Binding-site contacts:
Ligand atom C7 contacts residue HIS1085 of chain 1.C at 4.3 Å.
Ligand atom N2 contacts residue THR1084 of chain 1.C at 3.4 Å.
Ligand atom C7 contacts residue THR1084 of chain 1.C at 4.3 Å.
Ligand atom N2 contacts residue ASN1082 of chain 1.C at 2.9 Å (h-bond).
Ligand atom C1 contacts residue ASN1082 of chain 1.C at 1.4 Å.
Ligand atom C2 contacts residue HIS1085 of chain 1.C at 4.4 Å.
Ligand atom C5 contacts residue ASN1082 of chain 1.C at 3.7 Å.
Ligand atom O4 contacts residue HIS1085 of chain 1.C at 3.4 Å.
Ligand atom C7 contacts residue ASN1082 of chain 1.C at 3.2 Å.
Ligand atom C6 contacts residue HIS1085 of chain 1.C at 4.3 Å.
Ligand atom C4 contacts residue ASN1082 of chain 1.C at 4.2 Å.
Ligand atom C3 contacts residue HIS1085 of chain 1.C at 3.6 Å.
Ligand atom O5 contacts residue HIS1085 of chain 1.C at 4.2 Å.
Ligand atom C2 contacts residue THR1084 of chain 1.C at 4.1 Å.
Ligand atom O5 contacts residue ASN1082 of chain 1.C at 2.4 Å (h-bond).
Ligand atom C2 contacts residue ASN1082 of chain 1.C at 2.5 Å.
Ligand atom C8 contacts residue THR1084 of chain 1.C at 4.2 Å.
Ligand atom O5 contacts residue PHE1087 of chain 1.C at 3.8 Å.
Ligand atom C5 contacts residue HIS1085 of chain 1.C at 3.3 Å.
Ligand atom O7 contacts residue ASN1082 of chain 1.C at 3.1 Å (h-bond).
Ligand atom C8 contacts residue GLY1083 of chain 1.C at 4.3 Å.
Ligand atom C4 contacts residue HIS1085 of chain 1.C at 3.6 Å.
Ligand atom C5 contacts residue PHE1087 of chain 1.C at 3.8 Å (hydrophobic).
Ligand atom C6 contacts residue PHE1087 of chain 1.C at 3.6 Å (hydrophobic).
Ligand atom C1 contacts residue HIS1085 of chain 1.C at 4.1 Å.
Ligand atom O3 contacts residue THR1084 of chain 1.C at 4.5 Å.
Ligand atom C1 contacts residue PHE1087 of chain 1.C at 4.3 Å (hydrophobic).
Ligand atom N2 contacts residue HIS1085 of chain 1.C at 4.4 Å.
Ligand atom C1 contacts residue THR1084 of chain 1.C at 4.4 Å.
Ligand atom O7 contacts residue HIS1085 of chain 1.C at 4.5 Å.
Ligand atom C3 contacts residue ASN1082 of chain 1.C at 3.8 Å.
Ligand atom C3 contacts residue THR1084 of chain 1.C at 4.0 Å.
Ligand atom C8 contacts residue ASN1082 of chain 1.C at 3.4 Å.

A protein and the small-molecule ligand that binds it are described below.
Small molecule (SMILES): CC(=O)N[C@H]1[C@H](O[C@H]2[C@H](O)[C@@H](NC(C)=O)CO[C@@H]2CO)O[C@H](CO)[C@@H](O)[C@@H]1O

Sequence of chain 1.C:
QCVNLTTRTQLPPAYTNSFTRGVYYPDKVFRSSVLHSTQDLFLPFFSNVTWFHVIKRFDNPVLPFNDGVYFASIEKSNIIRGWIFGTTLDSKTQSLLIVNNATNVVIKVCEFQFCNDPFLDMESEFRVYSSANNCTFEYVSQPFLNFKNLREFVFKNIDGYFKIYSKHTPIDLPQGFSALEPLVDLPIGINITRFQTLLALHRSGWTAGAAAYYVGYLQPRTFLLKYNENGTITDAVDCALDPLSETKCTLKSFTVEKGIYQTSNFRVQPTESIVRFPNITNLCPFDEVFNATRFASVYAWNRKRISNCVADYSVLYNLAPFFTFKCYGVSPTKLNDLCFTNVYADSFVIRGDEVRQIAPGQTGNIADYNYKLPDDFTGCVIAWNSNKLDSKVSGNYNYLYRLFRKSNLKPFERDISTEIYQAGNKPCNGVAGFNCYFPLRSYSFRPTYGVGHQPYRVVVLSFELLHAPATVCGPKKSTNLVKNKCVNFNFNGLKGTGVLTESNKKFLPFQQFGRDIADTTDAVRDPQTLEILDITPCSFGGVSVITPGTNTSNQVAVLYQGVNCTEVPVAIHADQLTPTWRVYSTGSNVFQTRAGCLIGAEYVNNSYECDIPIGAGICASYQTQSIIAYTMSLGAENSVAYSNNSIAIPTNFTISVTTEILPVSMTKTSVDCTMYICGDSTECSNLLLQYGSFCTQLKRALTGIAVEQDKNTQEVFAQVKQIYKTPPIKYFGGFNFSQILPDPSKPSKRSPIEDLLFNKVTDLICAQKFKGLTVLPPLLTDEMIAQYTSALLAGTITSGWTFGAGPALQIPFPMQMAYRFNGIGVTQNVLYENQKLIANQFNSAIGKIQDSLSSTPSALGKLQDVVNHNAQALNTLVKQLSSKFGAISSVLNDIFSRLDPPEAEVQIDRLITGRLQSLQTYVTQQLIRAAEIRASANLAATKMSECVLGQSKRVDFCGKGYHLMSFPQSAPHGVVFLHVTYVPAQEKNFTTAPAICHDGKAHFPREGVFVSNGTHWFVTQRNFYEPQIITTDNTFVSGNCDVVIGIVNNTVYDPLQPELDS